Sequence of chain 1.G:
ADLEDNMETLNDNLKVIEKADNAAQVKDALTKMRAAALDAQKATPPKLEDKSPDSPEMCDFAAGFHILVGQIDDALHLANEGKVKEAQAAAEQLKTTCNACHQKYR

Binding-site contacts:
Ligand atom OAB contacts residue ALA62 of chain 1.I at 4.0 Å.
Ligand atom CAP contacts residue PRO53 of chain 1.I at 3.4 Å (hydrophobic).
Ligand atom CAG contacts residue ALA62 of chain 1.I at 4.0 Å (hydrophobic).
Ligand atom CAE contacts residue LYS42 of chain 1.I at 3.7 Å.
Ligand atom CAQ contacts residue HIS77 of chain 1.G at 3.9 Å.
Ligand atom CAI contacts residue ALA62 of chain 1.I at 3.9 Å (hydrophobic).
Ligand atom NAJ contacts residue HIS77 of chain 1.G at 3.2 Å (h-bond).
Ligand atom CAF contacts residue ASP73 of chain 1.G at 3.6 Å.
Ligand atom CAE contacts residue ALA43 of chain 1.I at 4.0 Å (hydrophobic).
Ligand atom CAC contacts residue MET58 of chain 1.I at 3.6 Å (hydrophobic).
Ligand atom CAE contacts residue MET58 of chain 1.I at 3.9 Å (hydrophobic).
Ligand atom CAI contacts residue PRO53 of chain 1.I at 3.7 Å (hydrophobic).
Ligand atom CAG contacts residue MET58 of chain 1.I at 3.5 Å (hydrophobic).
Ligand atom CAR contacts residue HIS77 of chain 1.G at 3.9 Å.
Ligand atom CAN contacts residue PRO53 of chain 1.I at 3.0 Å (hydrophobic).
Ligand atom NAK contacts residue HIS77 of chain 1.G at 3.2 Å (h-bond).
Ligand atom CAF contacts residue HIS77 of chain 1.G at 3.7 Å.
Ligand atom CAD contacts residue ASP74 of chain 1.G at 3.3 Å.
Ligand atom CAQ contacts residue NI1 of chain 1.NA at 2.9 Å.
Ligand atom CAD contacts residue ASP73 of chain 1.G at 3.8 Å.
Ligand atom CAI contacts residue MET58 of chain 1.I at 3.3 Å (hydrophobic).
Ligand atom CAO contacts residue MET58 of chain 1.I at 3.8 Å (hydrophobic).
Ligand atom CAM contacts residue PRO53 of chain 1.I at 3.9 Å (hydrophobic).
Ligand atom NAL contacts residue CYS59 of chain 1.I at 3.1 Å (h-bond).
Ligand atom CAH contacts residue PRO53 of chain 1.I at 3.5 Å (hydrophobic).
Ligand atom CAC contacts residue GLN41 of chain 1.I at 3.3 Å.
Ligand atom CAH contacts residue ASP74 of chain 1.G at 3.5 Å.
Ligand atom CAE contacts residue HIS77 of chain 1.G at 3.7 Å.
Ligand atom CAM contacts residue CYS59 of chain 1.I at 2.8 Å (hydrophobic).
Ligand atom NAL contacts residue PRO53 of chain 1.I at 2.7 Å (h-bond).
Ligand atom NAJ contacts residue NI1 of chain 1.NA at 2.1 Å (h-bond).
Ligand atom CAE contacts residue GLN41 of chain 1.I at 3.5 Å.
Ligand atom CAR contacts residue NI1 of chain 1.NA at 2.9 Å.
Ligand atom CAG contacts residue GLN41 of chain 1.I at 3.9 Å.
Ligand atom CAE contacts residue NI1 of chain 1.NA at 3.1 Å.
Ligand atom CAA contacts residue CYS59 of chain 1.I at 1.8 Å (hydrophobic).
Ligand atom OAB contacts residue CYS59 of chain 1.I at 3.8 Å.
Ligand atom CAC contacts residue ALA43 of chain 1.I at 3.5 Å (hydrophobic).
Ligand atom CAF contacts residue NI1 of chain 1.NA at 3.1 Å.
Ligand atom NAK contacts residue NI1 of chain 1.NA at 2.1 Å (h-bond).

The small molecule below binds the protein below.
Small molecule (SMILES): CC(=O)Nc1cc2cccnc2c2ncccc12

Sequence of chain 1.I:
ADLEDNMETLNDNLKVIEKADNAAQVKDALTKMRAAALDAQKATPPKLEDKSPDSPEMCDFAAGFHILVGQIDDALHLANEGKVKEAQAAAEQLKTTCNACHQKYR